The protein below binds the small molecule below.
Small molecule (SMILES): OC[C@H]1O[C@H](O)[C@H](O)[C@@H](O)[C@@H]1O

Sequence of chain 2.J:
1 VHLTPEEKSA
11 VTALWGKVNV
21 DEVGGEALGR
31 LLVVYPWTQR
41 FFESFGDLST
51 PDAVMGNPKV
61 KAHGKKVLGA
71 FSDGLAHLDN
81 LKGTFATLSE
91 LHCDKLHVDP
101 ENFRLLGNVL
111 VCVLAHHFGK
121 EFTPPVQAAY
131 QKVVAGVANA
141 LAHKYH

Binding-site contacts:
Ligand atom O2 contacts residue LYS132 of chain 2.J at 2.9 Å (salt-bridge).
Ligand atom O1 contacts residue PRO37 of chain 2.I at 3.7 Å.
Ligand atom C2 contacts residue LYS132 of chain 2.J at 4.2 Å.
Ligand atom O3 contacts residue LYS132 of chain 2.J at 4.0 Å.
Ligand atom O3 contacts residue GLU7 of chain 2.J at 3.9 Å.

Sequence of chain 2.I:
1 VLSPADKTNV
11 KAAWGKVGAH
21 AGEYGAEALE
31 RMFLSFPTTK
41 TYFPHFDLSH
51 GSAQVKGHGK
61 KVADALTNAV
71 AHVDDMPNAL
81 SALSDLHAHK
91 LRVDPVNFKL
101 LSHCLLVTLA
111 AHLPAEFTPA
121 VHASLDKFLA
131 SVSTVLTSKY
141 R